Binding-site contacts:
Ligand atom OXT contacts residue ASN53 of chain 1.H at 2.4 Å (h-bond).
Ligand atom N contacts residue GLN28 of chain 1.G at 3.2 Å (h-bond).
Ligand atom CB contacts residue THR98 of chain 1.G at 3.4 Å.
Ligand atom CG contacts residue TYR33 of chain 1.H at 3.4 Å (hydrophobic).
Ligand atom OE1 contacts residue THR31 of chain 1.G at 3.2 Å.
Ligand atom C contacts residue THR98 of chain 1.G at 3.0 Å.
Ligand atom CB contacts residue TYR32 of chain 1.H at 3.5 Å (hydrophobic).
Ligand atom NE2 contacts residue GLY96 of chain 1.G at 2.9 Å (h-bond).
Ligand atom CD contacts residue TYR32 of chain 1.H at 3.2 Å (hydrophobic).
Ligand atom N contacts residue ASP97 of chain 1.G at 2.8 Å (salt-bridge).
Ligand atom CA contacts residue TYR32 of chain 1.G at 3.4 Å (hydrophobic).
Ligand atom OE1 contacts residue THR33 of chain 1.G at 2.9 Å (h-bond).
Ligand atom NE2 contacts residue ASP97 of chain 1.G at 3.3 Å (salt-bridge).
Ligand atom OE1 contacts residue SER30 of chain 1.G at 2.5 Å (h-bond).
Ligand atom C contacts residue ASN53 of chain 1.H at 3.4 Å.
Ligand atom CD contacts residue TYR35 of chain 1.H at 3.3 Å (hydrophobic).
Ligand atom OE1 contacts residue TYR35 of chain 1.H at 2.6 Å (h-bond).
Ligand atom CA contacts residue ASP31 of chain 1.H at 3.4 Å.
Ligand atom N contacts residue ASP31 of chain 1.H at 2.8 Å (salt-bridge).
Ligand atom NE2 contacts residue TYR32 of chain 1.H at 3.2 Å (h-bond).
Ligand atom NE2 contacts residue THR33 of chain 1.G at 3.0 Å (h-bond).
Ligand atom CG contacts residue VAL103 of chain 1.H at 3.4 Å (hydrophobic).
Ligand atom O contacts residue TYR32 of chain 1.G at 3.4 Å.
Ligand atom OE1 contacts residue GLY101 of chain 1.H at 3.5 Å (h-bond).
Ligand atom CG contacts residue TYR32 of chain 1.G at 3.5 Å (hydrophobic).
Ligand atom N contacts residue TYR32 of chain 1.G at 3.4 Å.
Ligand atom NE2 contacts residue SER30 of chain 1.G at 2.6 Å (h-bond).
Ligand atom NE2 contacts residue SER27 of chain 1.G at 3.3 Å (h-bond).
Ligand atom O contacts residue THR98 of chain 1.G at 2.9 Å (h-bond).
Ligand atom NE2 contacts residue TYR32 of chain 1.G at 3.1 Å (h-bond).
Ligand atom CG contacts residue GLN28 of chain 1.G at 3.2 Å.
Ligand atom CA contacts residue GLY101 of chain 1.H at 3.5 Å.
Ligand atom CD contacts residue SER30 of chain 1.G at 2.8 Å.
Ligand atom CG contacts residue GLY101 of chain 1.H at 3.2 Å.
Ligand atom CA contacts residue THR98 of chain 1.G at 3.4 Å.
Ligand atom N contacts residue THR98 of chain 1.G at 3.3 Å (h-bond).
Ligand atom NE2 contacts residue TYR35 of chain 1.H at 3.3 Å (h-bond).
Ligand atom CD contacts residue SER27 of chain 1.G at 3.4 Å.
Ligand atom OE1 contacts residue GLN28 of chain 1.G at 2.7 Å (h-bond).
Ligand atom N contacts residue GLY101 of chain 1.H at 2.9 Å (h-bond).

A small-molecule ligand and the protein it binds are described below.
Small molecule (SMILES): NC(=O)CC[C@H](NC(=O)[C@H](CCC(N)=O)NC(=O)[C@H](CCC(N)=O)NC(=O)[C@H](CCC(N)=O)NC(=O)[C@H](CCC(N)=O)NC(=O)[C@H](CCC(N)=O)NC(=O)[C@H](CCC(N)=O)NC(=O)[C@H](CCC(N)=O)NC(=O)[C@H](CCC(N)=O)NC(=O)[C@@H](N)CCC(N)=O)C(=O)NCC(=O)O

Sequence of chain 1.H:
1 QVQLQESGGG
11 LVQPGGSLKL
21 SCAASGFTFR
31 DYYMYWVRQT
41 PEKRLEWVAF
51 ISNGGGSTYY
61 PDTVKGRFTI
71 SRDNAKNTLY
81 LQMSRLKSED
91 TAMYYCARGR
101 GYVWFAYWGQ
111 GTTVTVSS

Sequence of chain 1.G:
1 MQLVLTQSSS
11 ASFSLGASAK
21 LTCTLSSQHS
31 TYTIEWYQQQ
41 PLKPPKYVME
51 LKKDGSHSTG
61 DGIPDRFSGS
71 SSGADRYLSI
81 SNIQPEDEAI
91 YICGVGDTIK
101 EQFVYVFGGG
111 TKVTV